Binding-site contacts:
Ligand atom O contacts residue GLY66 of chain 1.C at 3.0 Å (h-bond).
Ligand atom O contacts residue ALA27 of chain 1.C at 3.1 Å.
Ligand atom CD contacts residue ILE147 of chain 1.B at 3.3 Å (hydrophobic).
Ligand atom CD2 contacts residue ARG26 of chain 1.C at 3.5 Å.
Ligand atom CA contacts residue ASP144 of chain 1.B at 3.5 Å.
Ligand atom CD1 contacts residue LYS28 of chain 1.C at 3.5 Å.
Ligand atom CD1 contacts residue GLY23 of chain 1.C at 3.6 Å.
Ligand atom CG contacts residue ARG26 of chain 1.C at 3.9 Å.
Ligand atom OH contacts residue GLU119 of chain 1.C at 3.0 Å (salt-bridge).
Ligand atom CE1 contacts residue GLY23 of chain 1.C at 3.9 Å.
Ligand atom CB contacts residue SER146 of chain 1.B at 3.8 Å.
Ligand atom O contacts residue LYS28 of chain 1.C at 3.6 Å (salt-bridge).
Ligand atom N contacts residue ARG26 of chain 1.C at 3.6 Å.
Ligand atom OE1 contacts residue LEU50 of chain 1.C at 3.6 Å.
Ligand atom O contacts residue GLY66 of chain 1.C at 3.7 Å.
Ligand atom CA contacts residue ARG26 of chain 1.C at 3.9 Å.
Ligand atom CD2 contacts residue LYS28 of chain 1.C at 3.5 Å.
Ligand atom CZ contacts residue GLU119 of chain 1.C at 3.5 Å.
Ligand atom OE1 contacts residue ILE147 of chain 1.B at 2.8 Å (h-bond).
Ligand atom CG contacts residue LYS28 of chain 1.C at 3.9 Å.
Ligand atom CA contacts residue LYS67 of chain 1.C at 3.4 Å.
Ligand atom N contacts residue ASP144 of chain 1.B at 3.1 Å (salt-bridge).
Ligand atom O contacts residue LYS67 of chain 1.C at 3.9 Å.
Ligand atom O contacts residue LYS52 of chain 1.C at 3.4 Å (salt-bridge).
Ligand atom O contacts residue LYS67 of chain 1.C at 3.2 Å.
Ligand atom N contacts residue SER146 of chain 1.B at 3.6 Å.
Ligand atom N contacts residue LYS67 of chain 1.C at 3.9 Å.
Ligand atom CE1 contacts residue GLU119 of chain 1.C at 3.2 Å.
Ligand atom C contacts residue GLY66 of chain 1.C at 3.4 Å.
Ligand atom O contacts residue ARG26 of chain 1.C at 3.0 Å (salt-bridge).
Ligand atom NE2 contacts residue ILE147 of chain 1.B at 3.4 Å (h-bond).
Ligand atom O contacts residue GLY66 of chain 1.C at 3.7 Å.
Ligand atom CA contacts residue ALA27 of chain 1.C at 3.9 Å (hydrophobic).
Ligand atom NE2 contacts residue LEU50 of chain 1.C at 3.5 Å.
Ligand atom O contacts residue PHE68 of chain 1.C at 3.1 Å (h-bond).
Ligand atom CE1 contacts residue LYS67 of chain 1.C at 3.8 Å.
Ligand atom C contacts residue GLY66 of chain 1.C at 3.4 Å.
Ligand atom CB contacts residue ARG26 of chain 1.C at 3.5 Å.
Ligand atom C contacts residue ARG26 of chain 1.C at 3.3 Å.
Ligand atom OXT contacts residue GLY66 of chain 1.C at 3.0 Å (h-bond).

Sequence of chain 1.B:
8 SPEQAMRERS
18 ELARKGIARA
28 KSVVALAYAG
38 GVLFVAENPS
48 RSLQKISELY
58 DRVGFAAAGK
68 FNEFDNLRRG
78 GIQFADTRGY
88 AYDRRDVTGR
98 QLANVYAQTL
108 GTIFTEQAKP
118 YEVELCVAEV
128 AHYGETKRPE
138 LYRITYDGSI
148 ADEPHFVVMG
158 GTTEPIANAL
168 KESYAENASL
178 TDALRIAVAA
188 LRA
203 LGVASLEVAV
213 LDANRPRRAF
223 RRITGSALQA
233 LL

Sequence of chain 1.C:
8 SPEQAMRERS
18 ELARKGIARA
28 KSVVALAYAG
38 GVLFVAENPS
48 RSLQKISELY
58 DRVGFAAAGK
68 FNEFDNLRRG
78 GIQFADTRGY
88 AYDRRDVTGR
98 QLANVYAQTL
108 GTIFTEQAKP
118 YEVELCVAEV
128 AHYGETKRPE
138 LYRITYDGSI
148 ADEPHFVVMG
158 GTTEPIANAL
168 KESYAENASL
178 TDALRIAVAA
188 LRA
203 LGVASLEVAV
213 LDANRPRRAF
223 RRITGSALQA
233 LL

This small molecule binds to this protein.
Small molecule (SMILES): CC(C)C[C@H](NC(=O)[C@H](Cc1ccc(O)cc1)NC(=O)[C@H](CCC(N)=O)NC(=O)CN)C(=O)O